Binding-site contacts:
Ligand atom CAK contacts residue HIS189 of chain 1.B at 3.4 Å.
Ligand atom CAG contacts residue ASN99 of chain 1.B at 4.0 Å.
Ligand atom NAN contacts residue ILE109 of chain 1.B at 3.5 Å.
Ligand atom CAC contacts residue HIS189 of chain 1.B at 4.1 Å.
Ligand atom CAQ contacts residue VAL106 of chain 1.B at 3.5 Å (hydrophobic).
Ligand atom CAW contacts residue NO1 of chain 1.M at 3.6 Å.
Ligand atom CAD contacts residue ARG178 of chain 1.B at 3.8 Å.
Ligand atom CAT contacts residue ILE109 of chain 1.B at 3.9 Å (hydrophobic).
Ligand atom CAU contacts residue VAL115 of chain 1.B at 4.0 Å (hydrophobic).
Ligand atom CAL contacts residue ILE186 of chain 1.B at 3.6 Å (hydrophobic).
Ligand atom CAF contacts residue PHE301 of chain 1.B at 3.9 Å (hydrophobic).
Ligand atom CAC contacts residue PHE194 of chain 1.B at 3.7 Å (hydrophobic).
Ligand atom CAH contacts residue ASN99 of chain 1.B at 3.8 Å.
Ligand atom CAD contacts residue NO1 of chain 1.M at 3.5 Å.
Ligand atom CAK contacts residue PHE194 of chain 1.B at 4.1 Å (hydrophobic).
Ligand atom CAI contacts residue MET246 of chain 1.B at 4.0 Å (hydrophobic).
Ligand atom CAG contacts residue PHE102 of chain 1.B at 3.9 Å (hydrophobic).
Ligand atom CAR contacts residue VAL115 of chain 1.B at 4.0 Å (hydrophobic).
Ligand atom CAE contacts residue ILE109 of chain 1.B at 3.5 Å (hydrophobic).
Ligand atom CAI contacts residue VAL106 of chain 1.B at 3.8 Å (hydrophobic).
Ligand atom CAL contacts residue HIS189 of chain 1.B at 3.7 Å.
Ligand atom CAK contacts residue ILE186 of chain 1.B at 3.8 Å (hydrophobic).
Ligand atom CAK contacts residue NO1 of chain 1.M at 4.0 Å.
Ligand atom CAS contacts residue ILE186 of chain 1.B at 4.1 Å (hydrophobic).
Ligand atom CAF contacts residue NO1 of chain 1.M at 3.3 Å.
Ligand atom CAB contacts residue ALA187 of chain 1.B at 3.8 Å (hydrophobic).
Ligand atom CAL contacts residue NO1 of chain 1.M at 3.3 Å.
Ligand atom CAE contacts residue ALA107 of chain 1.B at 3.6 Å (hydrophobic).
Ligand atom CAJ contacts residue ILE109 of chain 1.B at 3.7 Å (hydrophobic).
Ligand atom CAA contacts residue PHE301 of chain 1.B at 3.6 Å (hydrophobic).
Ligand atom CAJ contacts residue VAL115 of chain 1.B at 3.8 Å (hydrophobic).
Ligand atom CAA contacts residue VAL115 of chain 1.B at 3.9 Å (hydrophobic).
Ligand atom CAB contacts residue MET250 of chain 1.B at 4.1 Å (hydrophobic).
Ligand atom CAA contacts residue ALA113 of chain 1.B at 3.6 Å (hydrophobic).
Ligand atom NAM contacts residue MET250 of chain 1.B at 3.6 Å.
Ligand atom CAP contacts residue VAL115 of chain 1.B at 4.0 Å (hydrophobic).
Ligand atom CAI contacts residue PHE102 of chain 1.B at 3.9 Å (hydrophobic).
Ligand atom NAM contacts residue VAL106 of chain 1.B at 3.4 Å.
Ligand atom CAO contacts residue VAL106 of chain 1.B at 3.9 Å (hydrophobic).
Ligand atom CAA contacts residue ARG178 of chain 1.B at 4.1 Å.

Sequence of chain 1.B:
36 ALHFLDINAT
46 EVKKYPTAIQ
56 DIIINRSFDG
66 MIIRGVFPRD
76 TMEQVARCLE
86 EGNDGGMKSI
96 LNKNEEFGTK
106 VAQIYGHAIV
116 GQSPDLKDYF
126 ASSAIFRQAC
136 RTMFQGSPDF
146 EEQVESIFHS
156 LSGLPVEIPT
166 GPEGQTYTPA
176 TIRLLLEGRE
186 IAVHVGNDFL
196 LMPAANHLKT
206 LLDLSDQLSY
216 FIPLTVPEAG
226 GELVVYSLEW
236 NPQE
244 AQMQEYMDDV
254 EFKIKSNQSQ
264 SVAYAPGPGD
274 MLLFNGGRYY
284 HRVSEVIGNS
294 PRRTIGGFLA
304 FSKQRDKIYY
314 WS

The small molecule below binds the protein below.
Small molecule (SMILES): [C-]#[N+][C@@H]1[C@@H]2c3c([nH]c4ccccc34)C(C)(C)[C@H]2CC[C@@]1(C)CC